Sequence of chain 35.E:
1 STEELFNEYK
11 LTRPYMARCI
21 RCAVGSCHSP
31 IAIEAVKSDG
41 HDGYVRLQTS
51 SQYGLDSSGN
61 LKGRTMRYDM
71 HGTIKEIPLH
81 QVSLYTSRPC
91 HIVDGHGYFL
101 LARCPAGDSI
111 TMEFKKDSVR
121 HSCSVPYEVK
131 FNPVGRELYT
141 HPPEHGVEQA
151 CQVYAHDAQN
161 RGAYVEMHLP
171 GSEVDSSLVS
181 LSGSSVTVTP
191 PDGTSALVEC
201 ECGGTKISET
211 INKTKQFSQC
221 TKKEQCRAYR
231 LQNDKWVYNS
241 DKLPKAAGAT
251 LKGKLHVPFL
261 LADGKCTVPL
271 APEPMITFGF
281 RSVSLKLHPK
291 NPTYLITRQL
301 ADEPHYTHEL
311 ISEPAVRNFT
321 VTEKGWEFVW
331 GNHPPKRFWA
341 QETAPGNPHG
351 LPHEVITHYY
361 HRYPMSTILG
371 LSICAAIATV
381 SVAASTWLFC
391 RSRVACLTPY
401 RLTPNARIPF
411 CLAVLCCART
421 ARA

Binding-site contacts:
Ligand atom O6 contacts residue SER284 of chain 35.E at 2.9 Å (h-bond).
Ligand atom O4 contacts residue ASN318 of chain 35.E at 4.4 Å.
Ligand atom C5 contacts residue SER284 of chain 35.E at 4.5 Å.
Ligand atom O5 contacts residue SER284 of chain 35.E at 4.4 Å.
Ligand atom C6 contacts residue ASN318 of chain 35.E at 3.3 Å.
Ligand atom C6 contacts residue SER284 of chain 35.E at 3.2 Å.
Ligand atom O6 contacts residue ASN318 of chain 35.E at 3.3 Å.

The small molecule below binds the protein below.
Small molecule (SMILES): CC(=O)N[C@@H]1[C@@H](O)[C@H](O)[C@@H](CO)O[C@H]1O